Binding-site contacts:
Ligand atom CBT contacts residue HIS284 of chain 1.A at 3.3 Å.
Ligand atom OAF contacts residue TYR320 of chain 1.A at 2.6 Å (h-bond).
Ligand atom O2' contacts residue ARG579 of chain 1.A at 2.9 Å (salt-bridge).
Ligand atom CAU contacts residue FMN1 of chain 1.D at 3.1 Å.
Ligand atom CAT contacts residue ILE194 of chain 1.A at 3.5 Å (hydrophobic).
Ligand atom O3' contacts residue ARG579 of chain 1.A at 3.2 Å (salt-bridge).
Ligand atom OBK contacts residue ILE572 of chain 1.A at 3.4 Å.
Ligand atom O2' contacts residue LEU576 of chain 1.A at 3.3 Å.
Ligand atom C5 contacts residue LEU576 of chain 1.A at 3.5 Å (hydrophobic).
Ligand atom CBA contacts residue VAL281 of chain 1.A at 3.3 Å (hydrophobic).
Ligand atom CAY contacts residue VAL281 of chain 1.A at 3.5 Å (hydrophobic).
Ligand atom OAK contacts residue HIS284 of chain 1.A at 2.7 Å (h-bond).
Ligand atom CAT contacts residue FMN1 of chain 1.D at 3.5 Å.
Ligand atom CBW contacts residue FMN1 of chain 1.D at 3.5 Å.
Ligand atom OAE contacts residue LEU576 of chain 1.A at 3.1 Å.
Ligand atom CBW contacts residue HIS284 of chain 1.A at 3.4 Å.
Ligand atom CBQ contacts residue LEU576 of chain 1.A at 3.5 Å (hydrophobic).
Ligand atom CAB contacts residue PHE573 of chain 1.A at 3.3 Å (hydrophobic).
Ligand atom CBV contacts residue FMN1 of chain 1.D at 3.2 Å.
Ligand atom CAA contacts residue PHE379 of chain 1.A at 3.4 Å (hydrophobic).
Ligand atom OAH contacts residue ARG155 of chain 1.A at 2.5 Å (salt-bridge).
Ligand atom N3 contacts residue LEU576 of chain 1.A at 3.5 Å.
Ligand atom OBK contacts residue ARG155 of chain 1.A at 3.4 Å (salt-bridge).
Ligand atom CAR contacts residue TYR82 of chain 1.A at 3.1 Å (hydrophobic).
Ligand atom NBH contacts residue TRP283 of chain 1.A at 3.5 Å (h-bond).
Ligand atom OAN contacts residue ARG579 of chain 1.A at 3.0 Å (salt-bridge).
Ligand atom CAQ contacts residue TYR197 of chain 1.A at 3.0 Å (hydrophobic).
Ligand atom N1 contacts residue PRO287 of chain 1.A at 3.4 Å.
Ligand atom CAQ contacts residue FMN1 of chain 1.D at 3.5 Å.
Ligand atom N6 contacts residue SER286 of chain 1.A at 3.0 Å (h-bond).
Ligand atom CAQ contacts residue VAL38 of chain 1.A at 3.1 Å (hydrophobic).
Ligand atom NBI contacts residue HIS284 of chain 1.A at 3.0 Å (h-bond).
Ligand atom OAI contacts residue ILE572 of chain 1.A at 3.5 Å.
Ligand atom CAU contacts residue TYR197 of chain 1.A at 2.9 Å (hydrophobic).
Ligand atom N6 contacts residue HIS284 of chain 1.A at 3.5 Å (h-bond).
Ligand atom OAH contacts residue LYS154 of chain 1.A at 3.0 Å (salt-bridge).
Ligand atom CBU contacts residue FMN1 of chain 1.D at 3.5 Å.
Ligand atom CAW contacts residue FMN1 of chain 1.D at 3.1 Å.
Ligand atom CAQ contacts residue TYR82 of chain 1.A at 3.1 Å (hydrophobic).
Ligand atom CBV contacts residue TYR197 of chain 1.A at 3.4 Å (hydrophobic).

The protein below binds the small molecule below.
Small molecule (SMILES): CC(C)(COP(=O)(O)OP(=O)(O)OC[C@H]1O[C@@H](n2cnc3c(N)ncnc32)[C@H](O)[C@@H]1OP(=O)(O)O)[C@@H](O)C(=O)NCCC(=O)NCCSC(=O)c1ccc2ccccc2c1

Sequence of chain 1.A:
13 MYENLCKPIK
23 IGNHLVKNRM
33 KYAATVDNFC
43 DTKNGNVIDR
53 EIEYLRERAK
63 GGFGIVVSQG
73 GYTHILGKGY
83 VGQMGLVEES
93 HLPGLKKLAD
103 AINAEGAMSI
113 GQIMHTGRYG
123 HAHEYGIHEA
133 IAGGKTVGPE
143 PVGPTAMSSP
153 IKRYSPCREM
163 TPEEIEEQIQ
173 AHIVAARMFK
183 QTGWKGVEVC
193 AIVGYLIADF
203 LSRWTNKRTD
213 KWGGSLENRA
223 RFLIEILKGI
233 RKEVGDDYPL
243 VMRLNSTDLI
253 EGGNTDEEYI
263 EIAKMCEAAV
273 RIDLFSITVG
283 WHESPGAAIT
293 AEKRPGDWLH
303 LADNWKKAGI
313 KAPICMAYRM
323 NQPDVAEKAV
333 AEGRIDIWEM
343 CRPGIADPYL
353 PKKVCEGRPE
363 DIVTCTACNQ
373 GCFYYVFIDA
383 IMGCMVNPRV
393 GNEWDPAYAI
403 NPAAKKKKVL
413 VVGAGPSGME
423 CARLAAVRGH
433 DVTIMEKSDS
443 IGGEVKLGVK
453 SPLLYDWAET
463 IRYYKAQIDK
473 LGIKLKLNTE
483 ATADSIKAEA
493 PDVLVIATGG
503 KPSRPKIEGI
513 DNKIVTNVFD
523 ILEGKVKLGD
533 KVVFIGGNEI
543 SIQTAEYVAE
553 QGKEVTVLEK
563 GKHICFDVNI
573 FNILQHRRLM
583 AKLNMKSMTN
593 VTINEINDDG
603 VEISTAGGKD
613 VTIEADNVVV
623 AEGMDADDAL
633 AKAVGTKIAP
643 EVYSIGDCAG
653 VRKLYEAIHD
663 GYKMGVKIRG